A protein and the small-molecule ligand that binds it are described below.
Small molecule (SMILES): CC(=O)N[C@H]1CO[C@H](CO[C@@H]2O[C@@H](C)[C@@H](O)[C@@H](O)[C@@H]2O)[C@@H](O)[C@@H]1O

Binding-site contacts:
Ligand atom O5 contacts residue GLU79 of chain 1.A at 4.4 Å.
Ligand atom O5 contacts residue GLU78 of chain 1.A at 3.1 Å (salt-bridge).
Ligand atom C4 contacts residue GLU78 of chain 1.A at 3.4 Å.
Ligand atom C8 contacts residue ASN114 of chain 1.A at 3.5 Å.
Ligand atom C3 contacts residue ASN114 of chain 1.A at 3.9 Å.
Ligand atom C5 contacts residue GLU78 of chain 1.A at 3.3 Å.
Ligand atom O5 contacts residue GLN113 of chain 1.A at 4.0 Å.
Ligand atom C6 contacts residue GLU78 of chain 1.A at 3.7 Å.
Ligand atom O7 contacts residue ASN114 of chain 1.A at 3.1 Å.
Ligand atom C3 contacts residue GLU78 of chain 1.A at 4.0 Å.
Ligand atom C5 contacts residue ASN114 of chain 1.A at 3.7 Å.
Ligand atom O5 contacts residue ASN114 of chain 1.A at 2.4 Å (h-bond).
Ligand atom C1 contacts residue ASN114 of chain 1.A at 1.4 Å.
Ligand atom N2 contacts residue LYS258 of chain 1.A at 4.0 Å.
Ligand atom C5 contacts residue GLU79 of chain 1.A at 4.1 Å.
Ligand atom C1 contacts residue GLN113 of chain 1.A at 4.2 Å.
Ligand atom C4 contacts residue ASN114 of chain 1.A at 4.3 Å.
Ligand atom C5 contacts residue GLU78 of chain 1.A at 4.4 Å.
Ligand atom N2 contacts residue ASN114 of chain 1.A at 2.8 Å (h-bond).
Ligand atom C1 contacts residue GLU78 of chain 1.A at 3.4 Å.
Ligand atom C6 contacts residue GLU79 of chain 1.A at 3.3 Å.
Ligand atom C8 contacts residue ASN171 of chain 1.A at 4.4 Å.
Ligand atom C8 contacts residue LYS258 of chain 1.A at 4.4 Å.
Ligand atom O6 contacts residue GLU78 of chain 1.A at 4.0 Å.
Ligand atom C7 contacts residue ASN114 of chain 1.A at 2.9 Å.
Ligand atom C2 contacts residue ASN114 of chain 1.A at 2.6 Å.

Sequence of chain 1.A:
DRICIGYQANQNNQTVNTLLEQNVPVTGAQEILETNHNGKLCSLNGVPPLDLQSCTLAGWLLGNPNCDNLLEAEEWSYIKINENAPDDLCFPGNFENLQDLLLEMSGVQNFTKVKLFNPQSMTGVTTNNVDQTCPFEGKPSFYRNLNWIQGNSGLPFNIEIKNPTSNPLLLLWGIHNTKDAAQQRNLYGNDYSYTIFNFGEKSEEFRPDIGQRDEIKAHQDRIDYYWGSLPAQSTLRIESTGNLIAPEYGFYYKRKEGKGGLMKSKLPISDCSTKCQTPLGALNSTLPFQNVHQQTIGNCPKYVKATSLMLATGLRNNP